The small molecule below binds the protein below.
Small molecule (SMILES): CC/C(=C(/CC)c1ccc(O)cc1)c1ccc(O)cc1

Binding-site contacts:
Ligand atom CP3 contacts residue HIS231 of chain 1.B at 3.5 Å.
Ligand atom C6 contacts residue PHE111 of chain 1.B at 3.9 Å (hydrophobic).
Ligand atom CP3 contacts residue MET128 of chain 1.B at 3.5 Å (hydrophobic).
Ligand atom CP2 contacts residue LEU232 of chain 1.B at 3.8 Å (hydrophobic).
Ligand atom CP5 contacts residue MET128 of chain 1.B at 4.0 Å (hydrophobic).
Ligand atom CP8 contacts residue LEU91 of chain 1.B at 3.8 Å (hydrophobic).
Ligand atom OP3 contacts residue HIS231 of chain 1.B at 2.6 Å (h-bond).
Ligand atom OP3 contacts residue LEU232 of chain 1.B at 3.5 Å.
Ligand atom CP4 contacts residue MET50 of chain 1.B at 3.7 Å (hydrophobic).
Ligand atom C2 contacts residue LEU94 of chain 1.B at 3.8 Å (hydrophobic).
Ligand atom CP4 contacts residue LEU232 of chain 1.B at 3.9 Å (hydrophobic).
Ligand atom O3 contacts residue ARG101 of chain 1.B at 3.3 Å (salt-bridge).
Ligand atom OP3 contacts residue MET50 of chain 1.B at 3.6 Å.
Ligand atom C8 contacts residue PHE111 of chain 1.B at 3.6 Å (hydrophobic).
Ligand atom O3 contacts residue LEU94 of chain 1.B at 3.8 Å.
Ligand atom CP4 contacts residue MET128 of chain 1.B at 3.6 Å (hydrophobic).
Ligand atom C2 contacts residue LEU98 of chain 1.B at 4.0 Å (hydrophobic).
Ligand atom CP9 contacts residue LEU232 of chain 1.B at 4.2 Å (hydrophobic).
Ligand atom CP2 contacts residue GLY228 of chain 1.B at 3.7 Å.
Ligand atom CP1 contacts residue GLY228 of chain 1.B at 4.2 Å.
Ligand atom OP3 contacts residue MET235 of chain 1.B at 3.4 Å.
Ligand atom CP2 contacts residue HIS231 of chain 1.B at 3.6 Å.
Ligand atom C4 contacts residue ALA57 of chain 1.B at 4.0 Å (hydrophobic).
Ligand atom C9 contacts residue PHE111 of chain 1.B at 4.1 Å (hydrophobic).
Ligand atom C1 contacts residue PHE111 of chain 1.B at 4.1 Å (hydrophobic).
Ligand atom C4 contacts residue PHE111 of chain 1.B at 4.1 Å (hydrophobic).
Ligand atom C4 contacts residue GLU60 of chain 1.B at 3.3 Å.
Ligand atom C5 contacts residue LEU53 of chain 1.B at 3.7 Å (hydrophobic).
Ligand atom CP8 contacts residue ALA57 of chain 1.B at 4.2 Å (hydrophobic).
Ligand atom OP3 contacts residue MET128 of chain 1.B at 3.9 Å.
Ligand atom CP2 contacts residue MET128 of chain 1.B at 3.9 Å (hydrophobic).
Ligand atom CP3 contacts residue LEU232 of chain 1.B at 3.7 Å (hydrophobic).
Ligand atom C3 contacts residue GLU60 of chain 1.B at 3.3 Å.
Ligand atom C5 contacts residue PHE111 of chain 1.B at 4.1 Å (hydrophobic).
Ligand atom C5 contacts residue ALA57 of chain 1.B at 3.9 Å (hydrophobic).
Ligand atom CP3 contacts residue MET50 of chain 1.B at 4.1 Å (hydrophobic).
Ligand atom O3 contacts residue GLU60 of chain 1.B at 2.5 Å (salt-bridge).
Ligand atom CP9 contacts residue ALA57 of chain 1.B at 3.4 Å (hydrophobic).
Ligand atom C9 contacts residue LEU135 of chain 1.B at 4.0 Å (hydrophobic).
Ligand atom C3 contacts residue LEU94 of chain 1.B at 4.1 Å (hydrophobic).

Sequence of chain 1.B:
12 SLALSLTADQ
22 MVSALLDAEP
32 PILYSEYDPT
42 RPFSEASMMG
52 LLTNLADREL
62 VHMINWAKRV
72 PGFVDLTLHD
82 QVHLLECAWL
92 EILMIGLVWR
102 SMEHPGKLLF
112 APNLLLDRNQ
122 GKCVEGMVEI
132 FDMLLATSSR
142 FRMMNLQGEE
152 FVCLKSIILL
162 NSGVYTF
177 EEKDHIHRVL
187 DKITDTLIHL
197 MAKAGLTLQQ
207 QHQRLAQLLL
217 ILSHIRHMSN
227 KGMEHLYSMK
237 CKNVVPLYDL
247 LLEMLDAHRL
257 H